Binding-site contacts:
Ligand atom CZ contacts residue ILE13 of chain 1.A at 3.4 Å (hydrophobic).
Ligand atom N contacts residue ASP32 of chain 1.A at 3.9 Å.
Ligand atom NH1 contacts residue TYR26 of chain 1.B at 3.9 Å.
Ligand atom CZ contacts residue ASP32 of chain 1.A at 3.7 Å.
Ligand atom CD contacts residue ASP32 of chain 1.A at 3.4 Å.
Ligand atom CA contacts residue ASP36 of chain 1.A at 3.4 Å.
Ligand atom NH2 contacts residue LYS16 of chain 1.A at 3.9 Å.
Ligand atom NE contacts residue ILE13 of chain 1.A at 3.3 Å (h-bond).
Ligand atom CG contacts residue ASP32 of chain 1.A at 3.5 Å.
Ligand atom CG contacts residue ASP36 of chain 1.A at 3.1 Å.
Ligand atom CA contacts residue ASP36 of chain 1.A at 3.9 Å.
Ligand atom OD1 contacts residue ASP36 of chain 1.A at 3.3 Å (salt-bridge).
Ligand atom NH1 contacts residue ILE13 of chain 1.A at 2.8 Å (h-bond).
Ligand atom NH2 contacts residue TYR26 of chain 1.B at 3.1 Å (h-bond).
Ligand atom O contacts residue TYR14 of chain 1.A at 3.6 Å.
Ligand atom C contacts residue ASP32 of chain 1.A at 4.0 Å.
Ligand atom NH1 contacts residue TYR14 of chain 1.A at 3.2 Å (h-bond).
Ligand atom N contacts residue TYR14 of chain 1.A at 4.0 Å.
Ligand atom CD contacts residue LEU35 of chain 1.A at 3.6 Å (hydrophobic).
Ligand atom C contacts residue TYR14 of chain 1.A at 3.7 Å (hydrophobic).
Ligand atom NH1 contacts residue LYS16 of chain 1.A at 2.4 Å (salt-bridge).
Ligand atom O contacts residue ASP32 of chain 1.A at 3.5 Å (salt-bridge).
Ligand atom CG contacts residue ASP36 of chain 1.A at 3.5 Å.
Ligand atom CA contacts residue ASP32 of chain 1.A at 3.9 Å.
Ligand atom CB contacts residue ASP36 of chain 1.A at 3.3 Å.
Ligand atom CZ contacts residue LYS16 of chain 1.A at 3.5 Å.
Ligand atom CZ contacts residue TYR26 of chain 1.B at 3.9 Å (hydrophobic).
Ligand atom NH1 contacts residue ASP17 of chain 1.A at 4.0 Å.
Ligand atom N contacts residue ASP36 of chain 1.A at 3.2 Å (salt-bridge).
Ligand atom N contacts residue TYR14 of chain 1.A at 3.3 Å.
Ligand atom C contacts residue ASP36 of chain 1.A at 3.5 Å.
Ligand atom CB contacts residue ASP36 of chain 1.A at 3.9 Å.
Ligand atom N contacts residue ASP36 of chain 1.A at 2.8 Å (salt-bridge).
Ligand atom CD1 contacts residue GLU29 of chain 1.A at 3.5 Å.
Ligand atom CZ contacts residue TYR14 of chain 1.A at 4.0 Å (hydrophobic).
Ligand atom NE contacts residue ASP32 of chain 1.A at 4.0 Å.
Ligand atom CA contacts residue ASP36 of chain 1.A at 3.8 Å.
Ligand atom NH2 contacts residue LEU35 of chain 1.A at 3.9 Å.
Ligand atom NH2 contacts residue ASP32 of chain 1.A at 2.6 Å (salt-bridge).
Ligand atom ND2 contacts residue ASP36 of chain 1.A at 3.6 Å.

Sequence of chain 1.B:
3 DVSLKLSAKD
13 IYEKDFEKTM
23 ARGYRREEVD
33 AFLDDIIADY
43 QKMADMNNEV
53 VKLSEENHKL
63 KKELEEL

Sequence of chain 1.A:
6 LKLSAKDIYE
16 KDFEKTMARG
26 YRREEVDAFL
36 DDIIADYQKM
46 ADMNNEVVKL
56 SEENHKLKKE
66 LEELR

A protein and the small-molecule ligand that binds it are described below.
Small molecule (SMILES): CC(C)C[C@H](NC(=O)[C@H](CCCN=C(N)N)NC(=O)[C@@H](N)CC(N)=O)C(=O)N[C@@H](Cc1ccccc1)C(=O)N[C@@H](CCCN=C(N)N)C(=O)N[C@@H](CCCCN)C(=O)N[C@H](C=O)CCCN=C(N)N